This protein binds this small molecule.
Small molecule (SMILES): Cc1cccc(C)c1-n1c(=O)c2cc(C(=O)C3=C(O)CCCC3=O)ccc2n(C)c1=O

Binding-site contacts:
Ligand atom O7 contacts residue PHE394 of chain 2.A at 3.1 Å.
Ligand atom C13 contacts residue PHE351 of chain 2.A at 3.5 Å (hydrophobic).
Ligand atom C13 contacts residue PHE394 of chain 2.A at 3.6 Å (hydrophobic).
Ligand atom O19 contacts residue PHE362 of chain 2.A at 3.7 Å.
Ligand atom O11 contacts residue CO1 of chain 2.B at 2.1 Å.
Ligand atom C10 contacts residue PHE351 of chain 2.A at 3.4 Å (hydrophobic).
Ligand atom O8 contacts residue PHE389 of chain 2.A at 3.5 Å.
Ligand atom C12 contacts residue PHE389 of chain 2.A at 3.5 Å (hydrophobic).
Ligand atom C29 contacts residue PHE351 of chain 2.A at 3.6 Å (hydrophobic).
Ligand atom O8 contacts residue HIS196 of chain 2.A at 3.2 Å (h-bond).
Ligand atom C30 contacts residue GLN263 of chain 2.A at 3.2 Å.
Ligand atom C1 contacts residue ASN252 of chain 2.A at 3.5 Å.
Ligand atom C3 contacts residue PRO250 of chain 2.A at 3.5 Å (hydrophobic).
Ligand atom C16 contacts residue PHE351 of chain 2.A at 3.5 Å (hydrophobic).
Ligand atom C9 contacts residue PHE389 of chain 2.A at 3.5 Å (hydrophobic).
Ligand atom C5 contacts residue CO1 of chain 2.B at 3.7 Å.
Ligand atom C5 contacts residue PHE389 of chain 2.A at 3.8 Å (hydrophobic).
Ligand atom C13 contacts residue GLY390 of chain 2.A at 3.9 Å.
Ligand atom O8 contacts residue HIS278 of chain 2.A at 3.5 Å (h-bond).
Ligand atom C14 contacts residue PHE394 of chain 2.A at 3.7 Å (hydrophobic).
Ligand atom C2 contacts residue LYS391 of chain 2.A at 3.8 Å.
Ligand atom O11 contacts residue PHE351 of chain 2.A at 3.7 Å.
Ligand atom C28 contacts residue GLN263 of chain 2.A at 3.8 Å.
Ligand atom C9 contacts residue HIS278 of chain 2.A at 3.9 Å.
Ligand atom C25 contacts residue MET305 of chain 2.A at 3.5 Å (hydrophobic).
Ligand atom O11 contacts residue HIS278 of chain 2.A at 3.2 Å (h-bond).
Ligand atom C4 contacts residue PHE389 of chain 2.A at 3.6 Å (hydrophobic).
Ligand atom C12 contacts residue PHE394 of chain 2.A at 3.9 Å (hydrophobic).
Ligand atom C2 contacts residue SER237 of chain 2.A at 3.6 Å.
Ligand atom C1 contacts residue SER237 of chain 2.A at 3.6 Å.
Ligand atom C12 contacts residue PHE351 of chain 2.A at 3.4 Å (hydrophobic).
Ligand atom C15 contacts residue PHE351 of chain 2.A at 3.5 Å (hydrophobic).
Ligand atom O8 contacts residue VAL198 of chain 2.A at 3.9 Å.
Ligand atom O11 contacts residue PHE389 of chain 2.A at 3.6 Å (h-bond).
Ligand atom C27 contacts residue GLN263 of chain 2.A at 3.3 Å.
Ligand atom C9 contacts residue CO1 of chain 2.B at 3.1 Å.
Ligand atom C14 contacts residue PHE351 of chain 2.A at 3.6 Å (hydrophobic).
Ligand atom O11 contacts residue GLU364 of chain 2.A at 3.2 Å (salt-bridge).
Ligand atom O8 contacts residue CO1 of chain 2.B at 2.3 Å.
Ligand atom C4 contacts residue CO1 of chain 2.B at 3.2 Å.

Sequence of chain 2.A:
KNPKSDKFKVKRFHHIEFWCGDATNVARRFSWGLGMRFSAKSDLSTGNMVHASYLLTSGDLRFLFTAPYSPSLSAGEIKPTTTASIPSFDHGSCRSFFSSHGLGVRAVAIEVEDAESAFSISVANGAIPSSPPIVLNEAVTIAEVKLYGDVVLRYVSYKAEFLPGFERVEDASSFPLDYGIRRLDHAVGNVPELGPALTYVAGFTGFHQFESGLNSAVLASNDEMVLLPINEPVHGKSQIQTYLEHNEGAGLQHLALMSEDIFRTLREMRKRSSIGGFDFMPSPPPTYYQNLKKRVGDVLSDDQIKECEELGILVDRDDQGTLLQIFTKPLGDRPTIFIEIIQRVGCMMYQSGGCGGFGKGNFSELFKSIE